Sequence of chain 1.D:
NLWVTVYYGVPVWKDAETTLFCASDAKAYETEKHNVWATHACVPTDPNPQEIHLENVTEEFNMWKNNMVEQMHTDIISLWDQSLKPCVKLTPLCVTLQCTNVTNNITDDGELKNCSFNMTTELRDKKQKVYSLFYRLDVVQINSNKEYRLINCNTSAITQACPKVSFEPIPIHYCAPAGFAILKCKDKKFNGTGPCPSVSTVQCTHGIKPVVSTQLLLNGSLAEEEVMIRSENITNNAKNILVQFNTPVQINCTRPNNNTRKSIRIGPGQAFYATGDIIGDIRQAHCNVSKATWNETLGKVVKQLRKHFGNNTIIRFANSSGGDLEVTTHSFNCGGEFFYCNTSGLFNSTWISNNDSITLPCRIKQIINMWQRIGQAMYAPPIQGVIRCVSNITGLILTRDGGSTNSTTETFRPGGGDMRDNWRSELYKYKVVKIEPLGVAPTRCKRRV

Binding-site contacts:
Ligand atom C3 contacts residue ASN122 of chain 1.D at 3.8 Å.
Ligand atom O7 contacts residue ALA55 of chain 1.J at 2.9 Å (h-bond).
Ligand atom O7 contacts residue GLU112 of chain 1.J at 3.4 Å.
Ligand atom C1 contacts residue ASN122 of chain 1.D at 1.4 Å.
Ligand atom C3 contacts residue HIS92 of chain 1.I at 3.3 Å.
Ligand atom C6 contacts residue GLY113 of chain 1.J at 3.2 Å.
Ligand atom O6 contacts residue GLY113 of chain 1.J at 3.3 Å.
Ligand atom C7 contacts residue ALA55 of chain 1.J at 3.6 Å (hydrophobic).
Ligand atom C5 contacts residue ASN122 of chain 1.D at 3.6 Å.
Ligand atom C3 contacts residue PHE114 of chain 1.J at 3.6 Å (hydrophobic).
Ligand atom C4 contacts residue GLY113 of chain 1.J at 3.4 Å.
Ligand atom O7 contacts residue GLY113 of chain 1.J at 2.8 Å (h-bond).
Ligand atom N2 contacts residue GLY113 of chain 1.J at 3.1 Å (h-bond).
Ligand atom O5 contacts residue GLN61 of chain 1.J at 3.4 Å (h-bond).
Ligand atom C1 contacts residue GLN61 of chain 1.J at 3.4 Å.
Ligand atom O4 contacts residue GLY115 of chain 1.J at 3.8 Å.
Ligand atom O3 contacts residue PHE114 of chain 1.J at 3.1 Å.
Ligand atom O3 contacts residue HIS92 of chain 1.I at 2.2 Å (h-bond).
Ligand atom C2 contacts residue HIS92 of chain 1.I at 3.5 Å.
Ligand atom C4 contacts residue PHE114 of chain 1.J at 2.9 Å (hydrophobic).
Ligand atom O3 contacts residue PHE114 of chain 1.J at 3.5 Å (h-bond).
Ligand atom N2 contacts residue ALA55 of chain 1.J at 3.8 Å.
Ligand atom O7 contacts residue GLN111 of chain 1.J at 2.9 Å (h-bond).
Ligand atom C8 contacts residue ASN122 of chain 1.D at 3.4 Å.
Ligand atom O3 contacts residue PRO94 of chain 1.I at 3.3 Å.
Ligand atom O3 contacts residue SER93 of chain 1.I at 3.2 Å.
Ligand atom O7 contacts residue GLN100 of chain 1.D at 3.5 Å.
Ligand atom C3 contacts residue GLN61 of chain 1.J at 3.5 Å.
Ligand atom O4 contacts residue GLY113 of chain 1.J at 2.6 Å.
Ligand atom O5 contacts residue ASN122 of chain 1.D at 2.3 Å (h-bond).
Ligand atom C7 contacts residue GLY113 of chain 1.J at 3.1 Å.
Ligand atom O3 contacts residue GLY113 of chain 1.J at 3.8 Å.
Ligand atom C7 contacts residue ASN122 of chain 1.D at 3.4 Å.
Ligand atom O4 contacts residue PHE114 of chain 1.J at 1.4 Å.
Ligand atom C2 contacts residue ASN122 of chain 1.D at 2.5 Å.
Ligand atom O7 contacts residue LYS133 of chain 1.D at 3.6 Å.
Ligand atom N2 contacts residue ASN122 of chain 1.D at 3.0 Å (h-bond).
Ligand atom C3 contacts residue PRO94 of chain 1.I at 3.7 Å (hydrophobic).
Ligand atom N2 contacts residue LYS133 of chain 1.D at 3.7 Å.
Ligand atom O2 contacts residue HIS92 of chain 1.I at 3.1 Å (h-bond).

Sequence of chain 1.I:
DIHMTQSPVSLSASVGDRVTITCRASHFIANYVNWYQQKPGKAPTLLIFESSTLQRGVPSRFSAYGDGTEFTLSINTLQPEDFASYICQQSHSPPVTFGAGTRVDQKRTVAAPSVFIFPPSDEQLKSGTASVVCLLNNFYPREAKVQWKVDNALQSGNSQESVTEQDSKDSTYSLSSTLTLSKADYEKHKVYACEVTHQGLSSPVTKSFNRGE

This small molecule binds to this protein.
Small molecule (SMILES): CC(=O)N[C@H]1[C@H](O[C@H]2[C@H](O)[C@@H](NC(C)=O)CO[C@@H]2CO)O[C@H](CO)[C@@H](O[C@@H]2O[C@H](CO[C@H]3O[C@H](CO)[C@@H](O)[C@H](O)[C@@H]3O)[C@@H](O)[C@H](O[C@H]3O[C@H](CO)[C@@H](O)[C@H](O)[C@@H]3O)[C@@H]2O)[C@@H]1O

Sequence of chain 1.J:
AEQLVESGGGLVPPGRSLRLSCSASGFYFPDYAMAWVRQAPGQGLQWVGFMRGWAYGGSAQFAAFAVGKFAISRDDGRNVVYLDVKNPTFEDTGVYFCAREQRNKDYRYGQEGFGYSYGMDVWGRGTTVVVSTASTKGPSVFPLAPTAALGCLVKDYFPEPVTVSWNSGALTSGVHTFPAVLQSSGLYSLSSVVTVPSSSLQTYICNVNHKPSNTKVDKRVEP